Binding-site contacts:
Ligand atom C4A contacts residue 3861 of chain 1.T at 3.9 Å.
Ligand atom O3 contacts residue SER17 of chain 1.B at 4.1 Å.
Ligand atom C5A contacts residue ILE15 of chain 1.B at 3.9 Å (hydrophobic).
Ligand atom O5 contacts residue LYS14 of chain 1.B at 3.9 Å.
Ligand atom C6A contacts residue PHE95 of chain 1.A at 4.4 Å (hydrophobic).
Ligand atom C2A contacts residue 3861 of chain 1.T at 3.5 Å.
Ligand atom C3 contacts residue ILE15 of chain 1.B at 4.1 Å (hydrophobic).
Ligand atom C3 contacts residue GLY16 of chain 1.B at 4.0 Å.
Ligand atom C1A contacts residue LEU25 of chain 1.B at 3.9 Å (hydrophobic).
Ligand atom C2 contacts residue GLY16 of chain 1.B at 4.3 Å.
Ligand atom C8 contacts residue 3861 of chain 1.T at 4.5 Å.
Ligand atom O3 contacts residue LYS14 of chain 1.B at 4.0 Å.
Ligand atom C1A contacts residue LEU84 of chain 1.B at 4.2 Å (hydrophobic).
Ligand atom C7 contacts residue ILE15 of chain 1.B at 4.5 Å (hydrophobic).
Ligand atom O6 contacts residue ASN94 of chain 1.A at 3.0 Å (h-bond).
Ligand atom C1 contacts residue ILE15 of chain 1.B at 3.6 Å (hydrophobic).
Ligand atom C1A contacts residue LYS294 of chain 1.A at 4.3 Å.
Ligand atom C1A contacts residue 3861 of chain 1.T at 4.5 Å.
Ligand atom C1A contacts residue ILE15 of chain 1.B at 4.2 Å (hydrophobic).
Ligand atom O3 contacts residue GLY16 of chain 1.B at 4.1 Å.
Ligand atom O6 contacts residue PHE95 of chain 1.A at 3.7 Å.
Ligand atom C3A contacts residue PHE95 of chain 1.A at 4.4 Å (hydrophobic).
Ligand atom C5A contacts residue PHE95 of chain 1.A at 3.7 Å (hydrophobic).
Ligand atom O1 contacts residue ILE15 of chain 1.B at 4.2 Å.
Ligand atom C7 contacts residue PHE95 of chain 1.A at 4.0 Å (hydrophobic).
Ligand atom C6 contacts residue ASN94 of chain 1.A at 3.6 Å.
Ligand atom C1 contacts residue GLY16 of chain 1.B at 4.4 Å.
Ligand atom C2 contacts residue ILE15 of chain 1.B at 4.0 Å (hydrophobic).
Ligand atom O5 contacts residue ILE15 of chain 1.B at 4.2 Å.
Ligand atom C6A contacts residue 3861 of chain 1.T at 4.2 Å.
Ligand atom C3A contacts residue 3861 of chain 1.T at 4.3 Å.
Ligand atom C3A contacts residue LEU293 of chain 1.A at 4.2 Å (hydrophobic).

This small molecule binds to this protein.
Small molecule (SMILES): CCCCCCCCO[C@H]1O[C@@H](CO)[C@@H](O)[C@@H](O)[C@H]1O

Sequence of chain 1.B:
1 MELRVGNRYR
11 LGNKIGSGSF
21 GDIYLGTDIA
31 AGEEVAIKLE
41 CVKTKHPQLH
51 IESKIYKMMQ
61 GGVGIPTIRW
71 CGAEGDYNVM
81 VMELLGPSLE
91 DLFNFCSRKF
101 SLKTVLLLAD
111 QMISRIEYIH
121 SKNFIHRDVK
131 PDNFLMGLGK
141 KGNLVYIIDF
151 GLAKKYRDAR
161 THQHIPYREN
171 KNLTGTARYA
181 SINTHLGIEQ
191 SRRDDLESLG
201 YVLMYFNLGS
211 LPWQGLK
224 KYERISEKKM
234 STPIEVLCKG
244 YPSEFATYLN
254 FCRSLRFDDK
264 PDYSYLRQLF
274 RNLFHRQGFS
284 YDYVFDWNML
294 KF

Sequence of chain 1.A:
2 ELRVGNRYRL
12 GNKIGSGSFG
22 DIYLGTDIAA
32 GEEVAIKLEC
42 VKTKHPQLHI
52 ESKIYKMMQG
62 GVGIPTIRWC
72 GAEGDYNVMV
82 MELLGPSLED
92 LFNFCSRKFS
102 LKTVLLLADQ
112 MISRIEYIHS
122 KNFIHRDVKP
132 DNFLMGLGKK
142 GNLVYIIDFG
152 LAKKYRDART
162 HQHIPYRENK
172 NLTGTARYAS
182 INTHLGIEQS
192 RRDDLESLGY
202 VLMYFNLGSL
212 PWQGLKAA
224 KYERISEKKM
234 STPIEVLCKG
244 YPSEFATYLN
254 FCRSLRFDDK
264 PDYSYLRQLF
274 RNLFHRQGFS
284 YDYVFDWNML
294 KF